Sequence of chain 1.WC:
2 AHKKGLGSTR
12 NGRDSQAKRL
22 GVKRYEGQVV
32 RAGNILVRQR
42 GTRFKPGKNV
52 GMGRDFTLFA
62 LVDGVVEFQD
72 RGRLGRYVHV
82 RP

Binding-site contacts:
Ligand atom P contacts residue HIS3 of chain 1.WC at 4.3 Å.
Ligand atom C2 contacts residue MG1 of chain 1.KY at 3.6 Å.
Ligand atom OP1 contacts residue HIS3 of chain 1.WC at 3.2 Å (h-bond).
Ligand atom OP1 contacts residue ALA2 of chain 1.WC at 3.7 Å.
Ligand atom OP2 contacts residue HIS3 of chain 1.WC at 4.3 Å.
Ligand atom OP1 contacts residue MG1 of chain 1.MU at 3.9 Å.
Ligand atom N3 contacts residue MG1 of chain 1.KY at 3.6 Å.
Ligand atom O2 contacts residue MG1 of chain 1.KY at 2.8 Å.

The protein below binds the small molecule below.
Small molecule (SMILES): COc1ccc(C[C@H](N)C(=O)N[C@H]2[C@@H](O)[C@H](n3cnc4c(N(C)C)ncnc43)O[C@@H]2CO[P](=O)(O)O[C@H]2[C@@H](O)[C@H](n3ccc(N)nc3=O)O[C@@H]2CO[P](=O)(O)O[C@H]2[C@@H](O)[C@H](n3ccc(N)nc3=O)O[C@@H]2CO)cc1